The small molecule below binds the protein below.
Small molecule (SMILES): CCOP(=O)(COc1ccc(C[C@H](NC(=O)O[C@H]2CO[C@H]3OCC[C@H]32)[C@H](O)CN(CC(C)C)S(=O)(=O)c2ccc([C@H](C)O)cc2)cc1)OCC

Sequence of chain 1.A:
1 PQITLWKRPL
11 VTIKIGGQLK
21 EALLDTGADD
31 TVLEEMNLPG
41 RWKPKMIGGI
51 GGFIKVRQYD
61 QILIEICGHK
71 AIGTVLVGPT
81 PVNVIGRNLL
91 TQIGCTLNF

Binding-site contacts:
Ligand atom C31 contacts residue ILE50 of chain 1.B at 3.6 Å (hydrophobic).
Ligand atom O09 contacts residue ILE50 of chain 1.B at 3.5 Å.
Ligand atom C05 contacts residue GLY48 of chain 1.A at 3.2 Å.
Ligand atom C13 contacts residue ASP25 of chain 1.B at 3.4 Å.
Ligand atom C34 contacts residue GLY27 of chain 1.B at 3.2 Å.
Ligand atom O14 contacts residue ASP25 of chain 1.A at 2.5 Å (salt-bridge).
Ligand atom O50 contacts residue ASP29 of chain 1.A at 3.4 Å.
Ligand atom O22 contacts residue ASP30 of chain 1.B at 3.1 Å (salt-bridge).
Ligand atom C03 contacts residue ALA28 of chain 1.A at 3.5 Å (hydrophobic).
Ligand atom O42 contacts residue PRO81 of chain 1.A at 3.4 Å.
Ligand atom C12 contacts residue ASP25 of chain 1.A at 3.1 Å.
Ligand atom C25 contacts residue GLY48 of chain 1.B at 3.0 Å.
Ligand atom C26 contacts residue GLY27 of chain 1.B at 3.7 Å.
Ligand atom O08 contacts residue GLY49 of chain 1.A at 3.3 Å.
Ligand atom C02 contacts residue VAL32 of chain 1.A at 3.5 Å (hydrophobic).
Ligand atom O27 contacts residue ASP29 of chain 1.B at 2.9 Å (salt-bridge).
Ligand atom C26 contacts residue ASP29 of chain 1.B at 3.6 Å.
Ligand atom C33 contacts residue VAL82 of chain 1.A at 3.6 Å (hydrophobic).
Ligand atom O19 contacts residue ALA28 of chain 1.B at 3.4 Å.
Ligand atom C13 contacts residue ASP25 of chain 1.A at 3.2 Å.
Ligand atom C49 contacts residue ILE47 of chain 1.A at 3.2 Å (hydrophobic).
Ligand atom O08 contacts residue ILE50 of chain 1.B at 3.2 Å.
Ligand atom C02 contacts residue ALA28 of chain 1.A at 3.4 Å (hydrophobic).
Ligand atom O50 contacts residue ASP30 of chain 1.A at 3.0 Å (salt-bridge).
Ligand atom O22 contacts residue ASP29 of chain 1.B at 3.2 Å (salt-bridge).
Ligand atom C28 contacts residue GLY27 of chain 1.B at 3.6 Å.
Ligand atom O14 contacts residue ASP25 of chain 1.B at 2.5 Å (salt-bridge).
Ligand atom C47 contacts residue PHE53 of chain 1.B at 3.2 Å (hydrophobic).
Ligand atom C40 contacts residue GLY49 of chain 1.B at 3.5 Å.
Ligand atom C45 contacts residue GLY49 of chain 1.B at 3.2 Å.
Ligand atom C47 contacts residue GLY52 of chain 1.B at 3.6 Å.
Ligand atom C28 contacts residue ASP25 of chain 1.A at 3.3 Å.
Ligand atom C40 contacts residue GLY48 of chain 1.B at 3.5 Å.
Ligand atom C02 contacts residue ASP30 of chain 1.A at 3.4 Å.
Ligand atom C11 contacts residue GLY27 of chain 1.A at 3.4 Å.
Ligand atom O14 contacts residue GLY27 of chain 1.B at 3.3 Å.
Ligand atom N16 contacts residue GLY27 of chain 1.B at 3.1 Å (h-bond).
Ligand atom C23 contacts residue GLY48 of chain 1.B at 3.1 Å.
Ligand atom C24 contacts residue ASP29 of chain 1.B at 3.6 Å.
Ligand atom C31 contacts residue GLY49 of chain 1.B at 3.5 Å.

Sequence of chain 1.B:
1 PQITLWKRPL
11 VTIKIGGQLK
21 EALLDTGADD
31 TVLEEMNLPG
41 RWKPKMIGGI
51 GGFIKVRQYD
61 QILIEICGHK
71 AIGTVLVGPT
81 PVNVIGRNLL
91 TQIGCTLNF